The small molecule below binds the protein below.
Small molecule (SMILES): CC1=C(/C=C/C(C)=C/C=C/C(C)=C/C(=O)O)C(C)(C)CCC1

Binding-site contacts:
Ligand atom C15 contacts residue ALA51 of chain 1.C at 4.0 Å (hydrophobic).
Ligand atom C12 contacts residue ALA52 of chain 1.C at 3.5 Å (hydrophobic).
Ligand atom C3 contacts residue VAL122 of chain 1.C at 4.1 Å (hydrophobic).
Ligand atom C12 contacts residue PHE93 of chain 1.C at 3.6 Å (hydrophobic).
Ligand atom C4 contacts residue ILE125 of chain 1.C at 3.9 Å (hydrophobic).
Ligand atom C16 contacts residue ILE48 of chain 1.C at 3.9 Å (hydrophobic).
Ligand atom C13 contacts residue ALA52 of chain 1.C at 3.9 Å (hydrophobic).
Ligand atom C12 contacts residue LEU89 of chain 1.C at 4.1 Å (hydrophobic).
Ligand atom C13 contacts residue PHE93 of chain 1.C at 3.3 Å (hydrophobic).
Ligand atom O2 contacts residue LEU106 of chain 1.C at 3.4 Å.
Ligand atom C15 contacts residue ARG96 of chain 1.C at 3.6 Å.
Ligand atom C14 contacts residue ALA52 of chain 1.C at 4.1 Å (hydrophobic).
Ligand atom O2 contacts residue ARG96 of chain 1.C at 3.8 Å.
Ligand atom C11 contacts residue ILE48 of chain 1.C at 4.0 Å (hydrophobic).
Ligand atom C3 contacts residue ILE48 of chain 1.C at 4.1 Å (hydrophobic).
Ligand atom O2 contacts residue ALA51 of chain 1.C at 3.1 Å.
Ligand atom C8 contacts residue ILE48 of chain 1.C at 3.8 Å (hydrophobic).
Ligand atom C6 contacts residue CYS212 of chain 1.C at 3.9 Å (hydrophobic).
Ligand atom O1 contacts residue ALA107 of chain 1.C at 3.4 Å.
Ligand atom C20 contacts residue LEU106 of chain 1.C at 4.0 Å (hydrophobic).
Ligand atom C18 contacts residue PHE93 of chain 1.C at 3.9 Å (hydrophobic).
Ligand atom C14 contacts residue PHE93 of chain 1.C at 3.7 Å (hydrophobic).
Ligand atom C11 contacts residue ALA52 of chain 1.C at 3.7 Å (hydrophobic).
Ligand atom C7 contacts residue CYS212 of chain 1.C at 3.8 Å (hydrophobic).
Ligand atom O2 contacts residue ALA107 of chain 1.C at 2.9 Å (h-bond).
Ligand atom C18 contacts residue CYS212 of chain 1.C at 3.7 Å (hydrophobic).
Ligand atom C17 contacts residue CYS212 of chain 1.C at 3.7 Å (hydrophobic).
Ligand atom O1 contacts residue PHE93 of chain 1.C at 3.6 Å.
Ligand atom C5 contacts residue CYS212 of chain 1.C at 3.8 Å (hydrophobic).
Ligand atom C20 contacts residue ILE48 of chain 1.C at 3.8 Å (hydrophobic).
Ligand atom C10 contacts residue ALA52 of chain 1.C at 3.8 Å (hydrophobic).
Ligand atom C11 contacts residue PHE93 of chain 1.C at 3.5 Å (hydrophobic).
Ligand atom C15 contacts residue PHE93 of chain 1.C at 3.8 Å (hydrophobic).
Ligand atom C15 contacts residue GLN55 of chain 1.C at 3.9 Å.
Ligand atom O1 contacts residue ARG96 of chain 1.C at 2.8 Å (salt-bridge).
Ligand atom O1 contacts residue GLN55 of chain 1.C at 3.5 Å.
Ligand atom C14 contacts residue GLN55 of chain 1.C at 4.0 Å.
Ligand atom C15 contacts residue ALA107 of chain 1.C at 3.5 Å (hydrophobic).
Ligand atom C20 contacts residue PHE93 of chain 1.C at 3.5 Å (hydrophobic).
Ligand atom C20 contacts residue ALA51 of chain 1.C at 3.9 Å (hydrophobic).

Sequence of chain 1.C:
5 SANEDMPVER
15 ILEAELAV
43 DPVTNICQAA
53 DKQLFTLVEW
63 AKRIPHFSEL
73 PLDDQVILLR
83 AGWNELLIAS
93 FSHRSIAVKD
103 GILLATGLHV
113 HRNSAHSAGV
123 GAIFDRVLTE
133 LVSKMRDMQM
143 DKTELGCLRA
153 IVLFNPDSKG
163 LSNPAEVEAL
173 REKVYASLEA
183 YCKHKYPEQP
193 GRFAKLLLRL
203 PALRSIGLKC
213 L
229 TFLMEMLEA